A protein and the small-molecule ligand that binds it are described below.
Small molecule (SMILES): CC(C)CCC[C@@H](C)[C@H]1CC[C@H]2[C@@H]3CC=C4C[C@@H](O)CC[C@]4(C)[C@H]3CC[C@]12C

Binding-site contacts:
Ligand atom C24 contacts residue TYR69 of chain 1.C at 3.9 Å (hydrophobic).
Ligand atom C6 contacts residue PHE205 of chain 1.C at 4.5 Å (hydrophobic).
Ligand atom C22 contacts residue TYR69 of chain 1.C at 3.8 Å (hydrophobic).
Ligand atom C4 contacts residue GLY202 of chain 1.C at 4.4 Å.
Ligand atom C14 contacts residue PHE205 of chain 1.C at 4.3 Å (hydrophobic).
Ligand atom C19 contacts residue LEU206 of chain 1.C at 3.7 Å (hydrophobic).
Ligand atom C16 contacts residue TYR69 of chain 1.C at 3.7 Å (hydrophobic).
Ligand atom C15 contacts residue TYR69 of chain 1.C at 4.1 Å (hydrophobic).
Ligand atom C26 contacts residue TYR69 of chain 1.C at 4.4 Å (hydrophobic).
Ligand atom C11 contacts residue LEU206 of chain 1.C at 4.0 Å (hydrophobic).
Ligand atom C8 contacts residue PHE205 of chain 1.C at 4.0 Å (hydrophobic).
Ligand atom C18 contacts residue LEU206 of chain 1.C at 3.7 Å (hydrophobic).
Ligand atom C15 contacts residue ILE73 of chain 1.C at 3.7 Å (hydrophobic).
Ligand atom C7 contacts residue PHE205 of chain 1.C at 3.7 Å (hydrophobic).
Ligand atom C15 contacts residue PHE205 of chain 1.C at 3.6 Å (hydrophobic).
Ligand atom C18 contacts residue PHE205 of chain 1.C at 3.6 Å (hydrophobic).
Ligand atom C5 contacts residue GLY202 of chain 1.C at 4.3 Å.
Ligand atom C8 contacts residue GLY202 of chain 1.C at 4.4 Å.
Ligand atom C19 contacts residue LEU203 of chain 1.C at 4.1 Å (hydrophobic).
Ligand atom C23 contacts residue TYR69 of chain 1.C at 3.8 Å (hydrophobic).
Ligand atom C10 contacts residue GLY202 of chain 1.C at 4.4 Å.
Ligand atom C20 contacts residue TYR69 of chain 1.C at 4.3 Å (hydrophobic).
Ligand atom C19 contacts residue GLY202 of chain 1.C at 3.3 Å.
Ligand atom C16 contacts residue ILE73 of chain 1.C at 4.0 Å (hydrophobic).

Sequence of chain 1.C:
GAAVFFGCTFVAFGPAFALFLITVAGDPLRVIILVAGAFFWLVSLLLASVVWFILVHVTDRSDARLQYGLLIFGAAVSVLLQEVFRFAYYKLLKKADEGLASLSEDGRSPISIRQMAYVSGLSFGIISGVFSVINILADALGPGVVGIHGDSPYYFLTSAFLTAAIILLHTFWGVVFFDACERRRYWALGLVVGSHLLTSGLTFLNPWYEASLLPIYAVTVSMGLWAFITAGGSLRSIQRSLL